Binding-site contacts:
Ligand atom N9 contacts residue PHE283 of chain 1.D at 3.7 Å.
Ligand atom C26 contacts residue VAL276 of chain 1.D at 3.7 Å (hydrophobic).
Ligand atom F13 contacts residue LEU229 of chain 1.D at 2.9 Å.
Ligand atom F12 contacts residue ILE246 of chain 1.D at 3.1 Å.
Ligand atom N4 contacts residue PHE283 of chain 1.D at 3.5 Å.
Ligand atom N6 contacts residue PHE283 of chain 1.D at 3.4 Å.
Ligand atom N20 contacts residue TYR247 of chain 1.D at 2.7 Å (h-bond).
Ligand atom C26 contacts residue GLU275 of chain 1.D at 3.5 Å.
Ligand atom C11 contacts residue TYR78 of chain 1.D at 3.7 Å (hydrophobic).
Ligand atom C2 contacts residue PHE283 of chain 1.D at 3.5 Å (hydrophobic).
Ligand atom C19 contacts residue MET267 of chain 1.D at 3.7 Å (hydrophobic).
Ligand atom N20 contacts residue MET267 of chain 1.D at 3.5 Å.
Ligand atom C10 contacts residue ILE246 of chain 1.D at 3.5 Å (hydrophobic).
Ligand atom C15 contacts residue MET267 of chain 1.D at 3.5 Å (hydrophobic).
Ligand atom C7 contacts residue ILE246 of chain 1.D at 3.6 Å (hydrophobic).
Ligand atom N4 contacts residue GLN280 of chain 1.D at 3.2 Å (h-bond).
Ligand atom C16 contacts residue TYR247 of chain 1.D at 3.3 Å (hydrophobic).
Ligand atom C1 contacts residue PHE283 of chain 1.D at 3.5 Å (hydrophobic).
Ligand atom C8 contacts residue ILE246 of chain 1.D at 3.6 Å (hydrophobic).
Ligand atom C3 contacts residue PHE283 of chain 1.D at 3.6 Å (hydrophobic).
Ligand atom C16 contacts residue MET267 of chain 1.D at 3.4 Å (hydrophobic).
Ligand atom C11 contacts residue ILE246 of chain 1.D at 3.6 Å (hydrophobic).
Ligand atom C18 contacts residue MET267 of chain 1.D at 3.7 Å (hydrophobic).
Ligand atom C19 contacts residue GLY279 of chain 1.D at 3.3 Å.
Ligand atom C5 contacts residue PHE283 of chain 1.D at 3.4 Å (hydrophobic).
Ligand atom C22 contacts residue MET267 of chain 1.D at 3.7 Å (hydrophobic).
Ligand atom C25 contacts residue LYS272 of chain 1.D at 3.4 Å.
Ligand atom C10 contacts residue GLN280 of chain 1.D at 3.6 Å.
Ligand atom N17 contacts residue GLY279 of chain 1.D at 3.5 Å (h-bond).
Ligand atom C16 contacts residue GLY279 of chain 1.D at 3.6 Å.
Ligand atom C15 contacts residue TYR247 of chain 1.D at 3.3 Å (hydrophobic).
Ligand atom C18 contacts residue GLY279 of chain 1.D at 3.6 Å.
Ligand atom N20 contacts residue GLY279 of chain 1.D at 3.7 Å.
Ligand atom C14 contacts residue GLN280 of chain 1.D at 3.5 Å.
Ligand atom C26 contacts residue LYS272 of chain 1.D at 3.7 Å.
Ligand atom C7 contacts residue PHE283 of chain 1.D at 3.6 Å (hydrophobic).
Ligand atom F12 contacts residue SER231 of chain 1.D at 3.0 Å.
Ligand atom C22 contacts residue GLY279 of chain 1.D at 3.6 Å.
Ligand atom C25 contacts residue GLU275 of chain 1.D at 3.5 Å.
Ligand atom C24 contacts residue PRO266 of chain 1.D at 3.6 Å (hydrophobic).

The protein below binds the small molecule below.
Small molecule (SMILES): Cc1c(C(F)F)nc2ccc(C#Cc3nc(-c4ccccc4)cn3C)nn12

Sequence of chain 1.D:
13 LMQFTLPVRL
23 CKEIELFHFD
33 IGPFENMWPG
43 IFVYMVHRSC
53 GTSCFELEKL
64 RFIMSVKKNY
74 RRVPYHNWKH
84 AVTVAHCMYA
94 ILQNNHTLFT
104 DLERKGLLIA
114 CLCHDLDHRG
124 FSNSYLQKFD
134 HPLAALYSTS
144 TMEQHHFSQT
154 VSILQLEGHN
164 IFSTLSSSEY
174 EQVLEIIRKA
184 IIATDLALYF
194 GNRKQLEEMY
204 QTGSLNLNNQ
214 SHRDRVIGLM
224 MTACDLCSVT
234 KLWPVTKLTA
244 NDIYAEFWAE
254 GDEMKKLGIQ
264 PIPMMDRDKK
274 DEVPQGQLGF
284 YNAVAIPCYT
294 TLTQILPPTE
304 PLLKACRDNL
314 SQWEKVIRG